Binding-site contacts:
Ligand atom C7 contacts residue ASN10 of chain 1.A at 4.0 Å.
Ligand atom C5 contacts residue ASN10 of chain 1.A at 2.8 Å.
Ligand atom O5 contacts residue ASN10 of chain 1.A at 2.4 Å (h-bond).
Ligand atom O3 contacts residue ASN10 of chain 1.A at 4.3 Å.
Ligand atom C6 contacts residue ASN10 of chain 1.A at 4.2 Å.
Ligand atom C8 contacts residue ASN10 of chain 1.A at 4.3 Å.
Ligand atom C4 contacts residue ASN10 of chain 1.A at 3.5 Å.
Ligand atom O4 contacts residue ASN10 of chain 1.A at 4.4 Å.
Ligand atom N2 contacts residue ASN10 of chain 1.A at 2.8 Å (h-bond).
Ligand atom C1 contacts residue ASN10 of chain 1.A at 1.4 Å.
Ligand atom C3 contacts residue ASN10 of chain 1.A at 3.0 Å.
Ligand atom C2 contacts residue ASN10 of chain 1.A at 2.4 Å.

A small-molecule ligand and the protein it binds are described below.
Small molecule (SMILES): CC(=O)N[C@@H]1[C@@H](O)[C@H](O)[C@@H](CO)O[C@H]1O

Sequence of chain 1.A:
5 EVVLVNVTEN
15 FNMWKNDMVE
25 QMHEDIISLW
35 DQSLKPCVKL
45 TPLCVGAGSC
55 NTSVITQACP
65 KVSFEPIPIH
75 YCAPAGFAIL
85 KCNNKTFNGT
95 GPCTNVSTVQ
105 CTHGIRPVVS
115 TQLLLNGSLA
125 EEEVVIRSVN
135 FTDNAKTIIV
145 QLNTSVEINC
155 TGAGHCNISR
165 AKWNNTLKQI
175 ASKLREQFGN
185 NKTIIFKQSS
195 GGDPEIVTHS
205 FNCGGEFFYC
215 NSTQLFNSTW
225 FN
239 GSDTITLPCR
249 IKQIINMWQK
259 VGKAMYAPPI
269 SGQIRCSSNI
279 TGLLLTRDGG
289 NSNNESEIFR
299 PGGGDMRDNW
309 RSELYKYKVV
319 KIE